Sequence of chain 21.A:
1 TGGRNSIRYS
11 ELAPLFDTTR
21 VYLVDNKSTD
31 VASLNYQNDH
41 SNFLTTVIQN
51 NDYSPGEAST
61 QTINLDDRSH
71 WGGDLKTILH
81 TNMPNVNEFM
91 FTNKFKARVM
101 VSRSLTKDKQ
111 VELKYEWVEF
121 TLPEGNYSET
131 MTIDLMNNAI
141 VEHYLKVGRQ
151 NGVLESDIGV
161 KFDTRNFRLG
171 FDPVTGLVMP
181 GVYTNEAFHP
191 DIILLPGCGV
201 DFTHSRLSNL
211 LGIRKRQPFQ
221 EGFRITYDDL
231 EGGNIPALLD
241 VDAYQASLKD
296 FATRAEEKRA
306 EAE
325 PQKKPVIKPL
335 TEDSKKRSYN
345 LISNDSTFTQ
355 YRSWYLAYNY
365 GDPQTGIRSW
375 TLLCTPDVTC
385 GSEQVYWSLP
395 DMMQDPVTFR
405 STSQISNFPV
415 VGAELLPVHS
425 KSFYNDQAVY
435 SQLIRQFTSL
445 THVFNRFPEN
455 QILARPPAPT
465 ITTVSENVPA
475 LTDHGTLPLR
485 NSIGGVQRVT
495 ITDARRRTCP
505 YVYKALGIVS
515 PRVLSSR

This protein binds this small molecule.
Small molecule (SMILES): CCCCCCCCCCCC[N+](C)(C)CCCS(=O)(=O)O

Binding-site contacts:
Ligand atom O1S contacts residue TRP374 of chain 21.A at 4.0 Å.
Ligand atom O2S contacts residue GLY222 of chain 21.A at 3.4 Å (h-bond).
Ligand atom O1S contacts residue PHE223 of chain 21.A at 3.2 Å.
Ligand atom O3S contacts residue ARG224 of chain 21.A at 3.8 Å.
Ligand atom C2 contacts residue ARG224 of chain 21.A at 4.0 Å.
Ligand atom O1S contacts residue ARG224 of chain 21.A at 2.9 Å (salt-bridge).
Ligand atom O2S contacts residue LYS215 of chain 21.A at 3.1 Å (salt-bridge).
Ligand atom S1 contacts residue TRP374 of chain 21.A at 4.4 Å.
Ligand atom N1 contacts residue TRP374 of chain 21.A at 3.5 Å.
Ligand atom S1 contacts residue LYS215 of chain 21.A at 4.1 Å.
Ligand atom C3 contacts residue TRP374 of chain 21.A at 4.0 Å (hydrophobic).
Ligand atom O1S contacts residue GLY222 of chain 21.A at 3.0 Å (h-bond).
Ligand atom C1 contacts residue ARG224 of chain 21.A at 4.1 Å.
Ligand atom S1 contacts residue GLY222 of chain 21.A at 3.8 Å.
Ligand atom C3 contacts residue ASP229 of chain 21.A at 4.4 Å.
Ligand atom C1 contacts residue TRP374 of chain 21.A at 3.3 Å (hydrophobic).
Ligand atom C2 contacts residue TRP374 of chain 21.A at 4.0 Å (hydrophobic).
Ligand atom S1 contacts residue ARG224 of chain 21.A at 4.0 Å.
Ligand atom O1S contacts residue LYS215 of chain 21.A at 3.9 Å.